The protein below binds the small molecule below.
Small molecule (SMILES): Fc1ccc(-n2ccnc2)cc1

Sequence of chain 1.A:
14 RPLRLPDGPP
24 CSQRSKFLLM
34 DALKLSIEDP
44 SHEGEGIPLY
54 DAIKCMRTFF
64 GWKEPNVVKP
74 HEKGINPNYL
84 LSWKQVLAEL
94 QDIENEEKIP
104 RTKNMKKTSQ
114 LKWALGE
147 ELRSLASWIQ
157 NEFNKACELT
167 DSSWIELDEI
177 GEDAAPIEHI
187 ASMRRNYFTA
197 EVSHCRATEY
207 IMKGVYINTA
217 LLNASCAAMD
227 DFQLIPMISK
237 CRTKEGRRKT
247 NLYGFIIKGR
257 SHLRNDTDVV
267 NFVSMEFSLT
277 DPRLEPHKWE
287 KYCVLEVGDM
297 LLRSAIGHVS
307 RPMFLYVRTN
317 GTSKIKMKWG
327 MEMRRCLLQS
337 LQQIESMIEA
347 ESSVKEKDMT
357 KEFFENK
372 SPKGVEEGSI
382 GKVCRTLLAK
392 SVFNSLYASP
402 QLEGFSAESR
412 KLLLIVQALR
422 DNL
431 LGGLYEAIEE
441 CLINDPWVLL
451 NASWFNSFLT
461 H

Binding-site contacts:
Ligand atom C02 contacts residue GLU97 of chain 1.A at 4.1 Å.
Ligand atom F01 contacts residue LEU93 of chain 1.A at 4.5 Å.
Ligand atom N08 contacts residue TRP65 of chain 1.A at 4.3 Å.
Ligand atom C06 contacts residue TRP65 of chain 1.A at 3.4 Å (hydrophobic).
Ligand atom C05 contacts residue TRP65 of chain 1.A at 4.4 Å (hydrophobic).
Ligand atom C05 contacts residue LEU90 of chain 1.A at 3.8 Å (hydrophobic).
Ligand atom C04 contacts residue LEU90 of chain 1.A at 3.6 Å (hydrophobic).
Ligand atom C03 contacts residue GLN94 of chain 1.A at 4.2 Å.
Ligand atom C09 contacts residue TRP65 of chain 1.A at 3.5 Å (hydrophobic).
Ligand atom C09 contacts residue LEU90 of chain 1.A at 4.1 Å (hydrophobic).
Ligand atom C12 contacts residue GLN94 of chain 1.A at 4.2 Å.
Ligand atom C04 contacts residue GLN94 of chain 1.A at 4.0 Å.
Ligand atom C10 contacts residue LEU90 of chain 1.A at 4.1 Å (hydrophobic).
Ligand atom C03 contacts residue LEU93 of chain 1.A at 3.8 Å (hydrophobic).
Ligand atom C05 contacts residue GLN94 of chain 1.A at 4.3 Å.
Ligand atom C10 contacts residue TRP65 of chain 1.A at 4.0 Å (hydrophobic).
Ligand atom N08 contacts residue LEU90 of chain 1.A at 3.8 Å.
Ligand atom C12 contacts residue LEU90 of chain 1.A at 4.0 Å (hydrophobic).
Ligand atom C06 contacts residue LEU90 of chain 1.A at 4.4 Å (hydrophobic).
Ligand atom C02 contacts residue MET59 of chain 1.A at 3.9 Å (hydrophobic).
Ligand atom F01 contacts residue GLU97 of chain 1.A at 3.6 Å.
Ligand atom C07 contacts residue MET59 of chain 1.A at 4.0 Å (hydrophobic).
Ligand atom C03 contacts residue LEU90 of chain 1.A at 4.0 Å (hydrophobic).
Ligand atom C07 contacts residue TRP65 of chain 1.A at 3.8 Å (hydrophobic).
Ligand atom C03 contacts residue GLU97 of chain 1.A at 4.5 Å.
Ligand atom F01 contacts residue ILE56 of chain 1.A at 4.4 Å.
Ligand atom F01 contacts residue ARG60 of chain 1.A at 4.5 Å.
Ligand atom F01 contacts residue MET59 of chain 1.A at 3.2 Å.
Ligand atom N11 contacts residue LEU90 of chain 1.A at 4.2 Å.